A protein and the small-molecule ligand that binds it are described below.
Small molecule (SMILES): O=C(O)CCC(=O)C(=O)O

Binding-site contacts:
Ligand atom C5 contacts residue TYR186 of chain 1.A at 3.3 Å (hydrophobic).
Ligand atom O1 contacts residue FE21 of chain 1.C at 2.3 Å.
Ligand atom O1 contacts residue HIS198 of chain 1.A at 3.3 Å (h-bond).
Ligand atom C5 contacts residue VAL258 of chain 1.A at 3.6 Å (hydrophobic).
Ligand atom C4 contacts residue VAL258 of chain 1.A at 3.8 Å (hydrophobic).
Ligand atom O5 contacts residue LEU195 of chain 1.A at 3.6 Å.
Ligand atom C2 contacts residue FE21 of chain 1.C at 3.0 Å.
Ligand atom C4 contacts residue LEU207 of chain 1.A at 3.9 Å (hydrophobic).
Ligand atom O3 contacts residue SER267 of chain 1.A at 3.9 Å.
Ligand atom C3 contacts residue LEU195 of chain 1.A at 3.9 Å (hydrophobic).
Ligand atom O5 contacts residue HIS256 of chain 1.A at 3.5 Å.
Ligand atom C5 contacts residue ARG265 of chain 1.A at 3.4 Å.
Ligand atom C3 contacts residue TYR186 of chain 1.A at 3.4 Å (hydrophobic).
Ligand atom O3 contacts residue THR209 of chain 1.A at 3.2 Å.
Ligand atom C2 contacts residue LEU195 of chain 1.A at 3.5 Å (hydrophobic).
Ligand atom C1 contacts residue FE21 of chain 1.C at 3.0 Å.
Ligand atom O5 contacts residue FE21 of chain 1.C at 2.4 Å.
Ligand atom O3 contacts residue ARG265 of chain 1.A at 2.7 Å (salt-bridge).
Ligand atom O2 contacts residue GLN120 of chain 1.A at 3.6 Å.
Ligand atom O1 contacts residue PHE271 of chain 1.A at 3.5 Å.
Ligand atom C1 contacts residue PHE271 of chain 1.A at 3.8 Å (hydrophobic).
Ligand atom O4 contacts residue VAL258 of chain 1.A at 3.9 Å.
Ligand atom O5 contacts residue HIS198 of chain 1.A at 3.4 Å (h-bond).
Ligand atom C4 contacts residue TYR186 of chain 1.A at 3.6 Å (hydrophobic).
Ligand atom O3 contacts residue LEU207 of chain 1.A at 3.5 Å.
Ligand atom O2 contacts residue PHE271 of chain 1.A at 3.7 Å.
Ligand atom C1 contacts residue HIS198 of chain 1.A at 4.0 Å.
Ligand atom C3 contacts residue ASN184 of chain 1.A at 3.2 Å.
Ligand atom O4 contacts residue ARG265 of chain 1.A at 2.9 Å (salt-bridge).
Ligand atom O1 contacts residue ASP200 of chain 1.A at 3.3 Å (salt-bridge).
Ligand atom C5 contacts residue SER267 of chain 1.A at 3.5 Å.
Ligand atom O4 contacts residue ASN184 of chain 1.A at 3.5 Å (h-bond).
Ligand atom C1 contacts residue 5UQ1 of chain 1.G at 3.7 Å.
Ligand atom C1 contacts residue LEU195 of chain 1.A at 3.8 Å (hydrophobic).
Ligand atom O4 contacts residue SER267 of chain 1.A at 2.7 Å (h-bond).
Ligand atom O2 contacts residue ASN184 of chain 1.A at 3.4 Å (h-bond).
Ligand atom O4 contacts residue TYR186 of chain 1.A at 2.5 Å (h-bond).
Ligand atom O3 contacts residue VAL258 of chain 1.A at 4.0 Å.
Ligand atom O1 contacts residue 5UQ1 of chain 1.G at 3.2 Å.
Ligand atom O2 contacts residue 5UQ1 of chain 1.G at 3.2 Å (h-bond).

Sequence of chain 1.A:
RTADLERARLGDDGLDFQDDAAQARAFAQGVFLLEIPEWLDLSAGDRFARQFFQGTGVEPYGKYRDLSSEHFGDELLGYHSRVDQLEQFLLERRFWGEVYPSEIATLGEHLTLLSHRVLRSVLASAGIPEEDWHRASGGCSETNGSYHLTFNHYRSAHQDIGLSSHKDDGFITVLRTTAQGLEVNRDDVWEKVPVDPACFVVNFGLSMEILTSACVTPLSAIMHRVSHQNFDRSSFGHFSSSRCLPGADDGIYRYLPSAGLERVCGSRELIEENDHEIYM